Sequence of chain 1.C:
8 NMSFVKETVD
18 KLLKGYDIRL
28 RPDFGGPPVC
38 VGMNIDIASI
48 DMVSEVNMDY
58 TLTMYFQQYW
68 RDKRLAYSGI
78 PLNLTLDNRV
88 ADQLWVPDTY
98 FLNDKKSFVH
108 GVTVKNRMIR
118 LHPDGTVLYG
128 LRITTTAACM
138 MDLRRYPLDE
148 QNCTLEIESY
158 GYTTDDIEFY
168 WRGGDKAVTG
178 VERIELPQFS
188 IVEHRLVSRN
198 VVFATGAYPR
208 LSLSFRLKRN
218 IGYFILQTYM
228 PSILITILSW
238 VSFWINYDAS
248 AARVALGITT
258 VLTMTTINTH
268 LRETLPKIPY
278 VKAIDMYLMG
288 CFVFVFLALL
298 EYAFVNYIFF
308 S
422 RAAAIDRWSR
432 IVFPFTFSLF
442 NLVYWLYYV

The small molecule below binds the protein below.
Small molecule (SMILES): CC(=O)N[C@H]1[C@H](O[C@H]2[C@H](O)[C@@H](NC(C)=O)CO[C@@H]2CO)O[C@H](CO)[C@@H](O)[C@@H]1O

Binding-site contacts:
Ligand atom C4 contacts residue ASN80 of chain 1.C at 4.4 Å.
Ligand atom O7 contacts residue HIS119 of chain 1.C at 3.7 Å.
Ligand atom C5 contacts residue ASN80 of chain 1.C at 3.6 Å.
Ligand atom O5 contacts residue ASN80 of chain 1.C at 2.4 Å (h-bond).
Ligand atom C1 contacts residue ASN80 of chain 1.C at 1.5 Å.
Ligand atom N2 contacts residue ASN80 of chain 1.C at 3.1 Å (h-bond).
Ligand atom C2 contacts residue HIS119 of chain 1.C at 3.7 Å.
Ligand atom N2 contacts residue HIS119 of chain 1.C at 3.2 Å (h-bond).
Ligand atom O6 contacts residue ASN80 of chain 1.C at 4.2 Å.
Ligand atom C3 contacts residue ASN80 of chain 1.C at 3.9 Å.
Ligand atom C7 contacts residue ASN80 of chain 1.C at 4.3 Å.
Ligand atom C2 contacts residue ASN80 of chain 1.C at 2.8 Å.
Ligand atom C7 contacts residue HIS119 of chain 1.C at 3.1 Å.
Ligand atom O6 contacts residue PRO78 of chain 1.C at 4.1 Å.
Ligand atom C8 contacts residue HIS119 of chain 1.C at 3.4 Å.
Ligand atom C1 contacts residue HIS119 of chain 1.C at 3.8 Å.